Binding-site contacts:
Ligand atom C1 contacts residue THR244 of chain 1.C at 3.9 Å.
Ligand atom C1 contacts residue GLY211 of chain 1.C at 4.0 Å.
Ligand atom O1 contacts residue GLY211 of chain 1.C at 2.9 Å (h-bond).
Ligand atom O4 contacts residue ARG87 of chain 1.C at 4.2 Å.
Ligand atom O2 contacts residue ALA209 of chain 1.C at 4.0 Å.
Ligand atom O2 contacts residue THR244 of chain 1.C at 3.4 Å (h-bond).
Ligand atom O1 contacts residue MG1 of chain 1.U at 4.0 Å.
Ligand atom O2 contacts residue MG1 of chain 1.U at 4.2 Å.
Ligand atom C1 contacts residue ASP212 of chain 1.C at 3.8 Å.
Ligand atom O4 contacts residue ASP212 of chain 1.C at 4.3 Å.
Ligand atom O1 contacts residue ARG210 of chain 1.C at 3.6 Å.
Ligand atom O2 contacts residue ARG87 of chain 1.C at 4.2 Å.
Ligand atom O1 contacts residue ALA209 of chain 1.C at 3.2 Å.
Ligand atom C2 contacts residue ALA209 of chain 1.C at 3.9 Å (hydrophobic).
Ligand atom O3 contacts residue GLU188 of chain 1.C at 2.7 Å (salt-bridge).
Ligand atom C2 contacts residue MG1 of chain 1.U at 3.0 Å.
Ligand atom O3 contacts residue ASP212 of chain 1.C at 2.5 Å (salt-bridge).
Ligand atom O1 contacts residue ASP212 of chain 1.C at 3.6 Å (salt-bridge).
Ligand atom O4 contacts residue LYS186 of chain 1.C at 2.7 Å (salt-bridge).
Ligand atom O4 contacts residue MG1 of chain 1.U at 2.4 Å.
Ligand atom C1 contacts residue GLU188 of chain 1.C at 3.4 Å.
Ligand atom O3 contacts residue ALA209 of chain 1.C at 4.0 Å.
Ligand atom O2 contacts residue MET276 of chain 1.C at 4.2 Å.
Ligand atom C2 contacts residue THR244 of chain 1.C at 4.0 Å.
Ligand atom C2 contacts residue LYS186 of chain 1.C at 3.6 Å.
Ligand atom C1 contacts residue ALA209 of chain 1.C at 3.6 Å (hydrophobic).
Ligand atom C2 contacts residue GLU188 of chain 1.C at 3.9 Å.
Ligand atom O1 contacts residue THR244 of chain 1.C at 3.0 Å (h-bond).
Ligand atom C1 contacts residue MG1 of chain 1.U at 2.8 Å.
Ligand atom O3 contacts residue MG1 of chain 1.U at 2.0 Å.
Ligand atom O2 contacts residue LYS186 of chain 1.C at 3.9 Å.
Ligand atom O1 contacts residue GLU188 of chain 1.C at 4.3 Å.
Ligand atom O2 contacts residue MET207 of chain 1.C at 4.3 Å.
Ligand atom O4 contacts residue GLU188 of chain 1.C at 3.7 Å.
Ligand atom O3 contacts residue GLY211 of chain 1.C at 4.1 Å.

Sequence of chain 1.C:
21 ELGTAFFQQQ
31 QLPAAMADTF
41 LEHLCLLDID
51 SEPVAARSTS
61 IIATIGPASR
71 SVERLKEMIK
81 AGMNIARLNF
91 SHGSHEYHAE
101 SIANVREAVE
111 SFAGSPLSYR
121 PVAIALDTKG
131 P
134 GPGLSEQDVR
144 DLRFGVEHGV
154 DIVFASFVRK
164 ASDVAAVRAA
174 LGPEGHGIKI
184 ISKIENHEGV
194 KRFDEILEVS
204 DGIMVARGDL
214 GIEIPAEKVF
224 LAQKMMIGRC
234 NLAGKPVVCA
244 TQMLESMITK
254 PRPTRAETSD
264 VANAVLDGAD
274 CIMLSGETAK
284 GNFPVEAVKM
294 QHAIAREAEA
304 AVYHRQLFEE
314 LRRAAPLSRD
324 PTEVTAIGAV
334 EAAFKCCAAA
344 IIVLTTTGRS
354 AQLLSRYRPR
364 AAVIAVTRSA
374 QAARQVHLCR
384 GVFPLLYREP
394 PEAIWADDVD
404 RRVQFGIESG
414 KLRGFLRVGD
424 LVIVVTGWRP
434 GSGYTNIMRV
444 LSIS

A small-molecule ligand and the protein it binds are described below.
Small molecule (SMILES): O=C([O-])C(=O)[O-]